Sequence of chain 1.D:
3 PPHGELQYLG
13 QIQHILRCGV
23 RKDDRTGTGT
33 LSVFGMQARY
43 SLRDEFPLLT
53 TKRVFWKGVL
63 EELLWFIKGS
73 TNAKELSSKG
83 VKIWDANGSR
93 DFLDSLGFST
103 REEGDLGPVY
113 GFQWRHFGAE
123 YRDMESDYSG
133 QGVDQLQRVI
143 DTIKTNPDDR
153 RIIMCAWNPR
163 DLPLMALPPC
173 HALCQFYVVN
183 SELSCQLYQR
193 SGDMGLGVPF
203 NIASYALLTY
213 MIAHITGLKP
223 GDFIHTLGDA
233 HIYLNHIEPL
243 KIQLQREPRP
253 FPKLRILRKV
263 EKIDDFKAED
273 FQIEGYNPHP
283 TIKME

This small molecule binds to this protein.
Small molecule (SMILES): COc1ccc2[nH]cc(CN(C)C)c2c1

Binding-site contacts:
Ligand atom C4 contacts residue GLY120 of chain 1.A at 3.6 Å.
Ligand atom C9 contacts residue ARG162 of chain 1.D at 3.9 Å.
Ligand atom C14 contacts residue GLY120 of chain 1.A at 4.0 Å.
Ligand atom C14 contacts residue ARG162 of chain 1.A at 3.8 Å.
Ligand atom C8 contacts residue PHE119 of chain 1.A at 4.0 Å (hydrophobic).
Ligand atom C8 contacts residue ASN160 of chain 1.A at 4.0 Å.
Ligand atom C15 contacts residue ARG162 of chain 1.D at 3.6 Å.
Ligand atom N7 contacts residue ARG162 of chain 1.A at 3.9 Å.
Ligand atom C6 contacts residue ARG162 of chain 1.A at 3.4 Å.
Ligand atom C10 contacts residue ASN160 of chain 1.D at 3.5 Å.
Ligand atom C10 contacts residue GLY120 of chain 1.D at 3.7 Å.
Ligand atom C8 contacts residue GLY120 of chain 1.A at 4.2 Å.
Ligand atom N7 contacts residue GLY120 of chain 1.A at 3.8 Å.
Ligand atom C12 contacts residue ASP163 of chain 1.D at 2.7 Å.
Ligand atom C12 contacts residue ARG162 of chain 1.D at 3.3 Å.
Ligand atom C10 contacts residue ARG162 of chain 1.D at 3.7 Å.
Ligand atom C15 contacts residue GLY120 of chain 1.A at 3.9 Å.
Ligand atom C3 contacts residue ARG162 of chain 1.A at 3.8 Å.
Ligand atom O2 contacts residue GLU122 of chain 1.A at 3.9 Å.
Ligand atom C8 contacts residue PHE119 of chain 1.D at 3.9 Å (hydrophobic).
Ligand atom C13 contacts residue ARG162 of chain 1.D at 4.2 Å.
Ligand atom N11 contacts residue GLY120 of chain 1.D at 4.2 Å.
Ligand atom C5 contacts residue GLY120 of chain 1.A at 3.7 Å.
Ligand atom C1 contacts residue GLU122 of chain 1.A at 3.8 Å.
Ligand atom C13 contacts residue ALA121 of chain 1.D at 3.3 Å (hydrophobic).
Ligand atom C1 contacts residue GLY120 of chain 1.A at 4.0 Å.
Ligand atom C4 contacts residue GLU122 of chain 1.A at 3.8 Å.
Ligand atom C9 contacts residue GLY120 of chain 1.D at 3.9 Å.
Ligand atom N7 contacts residue ASN160 of chain 1.A at 3.4 Å (h-bond).
Ligand atom C15 contacts residue GLY120 of chain 1.D at 4.2 Å.
Ligand atom C14 contacts residue ARG162 of chain 1.D at 4.0 Å.
Ligand atom C5 contacts residue ARG162 of chain 1.A at 3.4 Å.
Ligand atom N11 contacts residue ARG162 of chain 1.D at 3.3 Å (salt-bridge).
Ligand atom C1 contacts residue ARG162 of chain 1.D at 4.1 Å.
Ligand atom C15 contacts residue ARG162 of chain 1.A at 4.2 Å.
Ligand atom C13 contacts residue GLY120 of chain 1.D at 3.0 Å.
Ligand atom C4 contacts residue ARG162 of chain 1.A at 3.4 Å.
Ligand atom C3 contacts residue GLY120 of chain 1.A at 3.7 Å.
Ligand atom N11 contacts residue ASP163 of chain 1.D at 4.0 Å.
Ligand atom C6 contacts residue GLY120 of chain 1.A at 3.7 Å.

Sequence of chain 1.A:
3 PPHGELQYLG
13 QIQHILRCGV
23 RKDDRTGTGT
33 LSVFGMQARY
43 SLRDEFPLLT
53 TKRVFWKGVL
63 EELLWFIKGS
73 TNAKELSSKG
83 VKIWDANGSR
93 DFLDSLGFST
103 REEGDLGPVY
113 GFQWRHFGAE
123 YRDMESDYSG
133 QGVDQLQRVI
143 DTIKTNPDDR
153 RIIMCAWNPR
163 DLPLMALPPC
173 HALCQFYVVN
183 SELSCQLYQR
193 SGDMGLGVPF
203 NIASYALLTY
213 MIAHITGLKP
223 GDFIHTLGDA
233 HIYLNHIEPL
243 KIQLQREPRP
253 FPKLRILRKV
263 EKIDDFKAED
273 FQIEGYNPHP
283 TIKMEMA